Binding-site contacts:
Ligand atom O32 contacts residue TYR184 of chain 1.A at 3.6 Å (h-bond).
Ligand atom C06 contacts residue VAL157 of chain 1.A at 3.9 Å (hydrophobic).
Ligand atom O40 contacts residue TYR184 of chain 1.A at 3.1 Å (h-bond).
Ligand atom O32 contacts residue ILE158 of chain 1.A at 3.1 Å (h-bond).
Ligand atom C37 contacts residue VAL192 of chain 1.A at 3.5 Å (hydrophobic).
Ligand atom C36 contacts residue GLY190 of chain 1.A at 3.9 Å.
Ligand atom C06 contacts residue TRP161 of chain 1.A at 3.7 Å (hydrophobic).
Ligand atom C05 contacts residue TRP161 of chain 1.A at 3.8 Å (hydrophobic).
Ligand atom C35 contacts residue ILE193 of chain 1.A at 3.9 Å (hydrophobic).
Ligand atom C26 contacts residue GLY190 of chain 1.A at 3.9 Å.
Ligand atom C22 contacts residue ARG144 of chain 1.A at 3.8 Å.
Ligand atom N03 contacts residue TYR184 of chain 1.A at 3.8 Å.
Ligand atom C06 contacts residue PHE148 of chain 1.A at 3.6 Å (hydrophobic).
Ligand atom O40 contacts residue PHE138 of chain 1.A at 3.6 Å.
Ligand atom C38 contacts residue PHE138 of chain 1.A at 3.9 Å (hydrophobic).
Ligand atom C09 contacts residue TYR184 of chain 1.A at 3.1 Å (hydrophobic).
Ligand atom C08 contacts residue TYR184 of chain 1.A at 3.4 Å (hydrophobic).
Ligand atom C38 contacts residue ASP139 of chain 1.A at 3.6 Å.
Ligand atom C14 contacts residue TYR184 of chain 1.A at 4.0 Å (hydrophobic).
Ligand atom S02 contacts residue TYR184 of chain 1.A at 3.6 Å (h-bond).
Ligand atom C35 contacts residue TYR184 of chain 1.A at 3.9 Å (hydrophobic).
Ligand atom O32 contacts residue VAL157 of chain 1.A at 3.3 Å.
Ligand atom C36 contacts residue ALA189 of chain 1.A at 3.7 Å (hydrophobic).
Ligand atom O01 contacts residue TYR128 of chain 1.A at 3.4 Å.
Ligand atom O25 contacts residue GLY190 of chain 1.A at 3.3 Å.
Ligand atom O40 contacts residue PHE201 of chain 1.A at 3.3 Å.
Ligand atom O01 contacts residue PHE138 of chain 1.A at 3.5 Å.
Ligand atom C39 contacts residue ASP139 of chain 1.A at 3.6 Å.
Ligand atom O21 contacts residue ARG144 of chain 1.A at 3.6 Å.
Ligand atom O01 contacts residue PHE201 of chain 1.A at 3.8 Å.
Ligand atom C04 contacts residue TYR128 of chain 1.A at 3.4 Å (hydrophobic).
Ligand atom C07 contacts residue TRP161 of chain 1.A at 3.4 Å (hydrophobic).
Ligand atom C05 contacts residue TYR128 of chain 1.A at 3.6 Å (hydrophobic).
Ligand atom C05 contacts residue PHE148 of chain 1.A at 3.7 Å (hydrophobic).
Ligand atom O01 contacts residue ASP139 of chain 1.A at 3.8 Å.
Ligand atom C36 contacts residue ILE193 of chain 1.A at 3.8 Å (hydrophobic).
Ligand atom C12 contacts residue TYR184 of chain 1.A at 3.9 Å (hydrophobic).
Ligand atom O31 contacts residue TYR184 of chain 1.A at 3.8 Å.
Ligand atom O10 contacts residue TYR184 of chain 1.A at 3.1 Å (h-bond).
Ligand atom C33 contacts residue TYR184 of chain 1.A at 3.3 Å (hydrophobic).

Sequence of chain 1.A:
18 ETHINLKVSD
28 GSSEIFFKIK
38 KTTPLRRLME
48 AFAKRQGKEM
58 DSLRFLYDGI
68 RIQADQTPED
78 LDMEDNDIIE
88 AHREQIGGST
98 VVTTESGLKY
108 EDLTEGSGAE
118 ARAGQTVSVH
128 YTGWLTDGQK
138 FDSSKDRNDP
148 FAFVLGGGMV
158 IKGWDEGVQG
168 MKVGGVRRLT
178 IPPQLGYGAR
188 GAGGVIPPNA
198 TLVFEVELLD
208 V

This small molecule binds to this protein.
Small molecule (SMILES): COCCOc1cc(OCCOC)cc(C(=O)NCCOC(=O)[C@@H]2CCCCN2S(=O)(=O)Cc2ccccc2)c1